Binding-site contacts:
Ligand atom C7 contacts residue PHE20 of chain 1.B at 4.3 Å (hydrophobic).
Ligand atom C4 contacts residue ASN25 of chain 1.B at 4.1 Å.
Ligand atom C8 contacts residue PHE24 of chain 1.B at 3.4 Å (hydrophobic).
Ligand atom C7 contacts residue PHE24 of chain 1.B at 4.0 Å (hydrophobic).
Ligand atom C2 contacts residue ASN25 of chain 1.B at 2.3 Å.
Ligand atom O7 contacts residue GLY21 of chain 1.B at 3.0 Å.
Ligand atom C7 contacts residue ASN25 of chain 1.B at 3.0 Å.
Ligand atom C8 contacts residue ASN25 of chain 1.B at 4.3 Å.
Ligand atom O7 contacts residue PHE24 of chain 1.B at 3.9 Å.
Ligand atom C3 contacts residue ASN25 of chain 1.B at 3.7 Å.
Ligand atom C5 contacts residue ASN25 of chain 1.B at 3.6 Å.
Ligand atom O7 contacts residue ASN25 of chain 1.B at 2.5 Å (h-bond).
Ligand atom O7 contacts residue PHE20 of chain 1.B at 3.7 Å.
Ligand atom C7 contacts residue GLY21 of chain 1.B at 4.0 Å.
Ligand atom C8 contacts residue LEU50 of chain 1.B at 3.5 Å (hydrophobic).
Ligand atom C1 contacts residue ASN25 of chain 1.B at 1.4 Å.
Ligand atom O5 contacts residue ASN25 of chain 1.B at 2.3 Å (h-bond).
Ligand atom C8 contacts residue PHE20 of chain 1.B at 4.1 Å (hydrophobic).
Ligand atom N2 contacts residue ASN25 of chain 1.B at 2.9 Å (h-bond).

A small-molecule ligand and the protein it binds are described below.
Small molecule (SMILES): CC(=O)N[C@@H]1[C@@H](O)[C@H](O)[C@@H](CO)O[C@H]1O

Sequence of chain 1.B:
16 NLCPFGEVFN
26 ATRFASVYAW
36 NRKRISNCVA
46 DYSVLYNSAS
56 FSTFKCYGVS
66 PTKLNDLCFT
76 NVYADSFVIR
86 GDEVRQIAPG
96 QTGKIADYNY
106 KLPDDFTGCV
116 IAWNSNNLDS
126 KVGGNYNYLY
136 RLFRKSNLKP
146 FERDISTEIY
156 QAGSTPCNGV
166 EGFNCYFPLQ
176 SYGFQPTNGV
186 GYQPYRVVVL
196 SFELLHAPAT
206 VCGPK